A protein and the small-molecule ligand that binds it are described below.
Small molecule (SMILES): CC(=O)N[C@@H]1[C@@H](O)[C@H](O)[C@@H](CO)O[C@H]1O

Binding-site contacts:
Ligand atom C1 contacts residue ASN106 of chain 1.B at 1.5 Å.
Ligand atom C7 contacts residue ASN106 of chain 1.B at 3.3 Å.
Ligand atom N2 contacts residue LEU155 of chain 1.B at 4.5 Å.
Ligand atom C5 contacts residue ASN106 of chain 1.B at 3.7 Å.
Ligand atom O5 contacts residue ASN106 of chain 1.B at 2.4 Å (h-bond).
Ligand atom C8 contacts residue LEU155 of chain 1.B at 4.1 Å (hydrophobic).
Ligand atom O5 contacts residue THR153 of chain 1.B at 3.8 Å.
Ligand atom C8 contacts residue GLY104 of chain 1.B at 3.2 Å.
Ligand atom C3 contacts residue ASN106 of chain 1.B at 3.8 Å.
Ligand atom N2 contacts residue ASN106 of chain 1.B at 3.0 Å (h-bond).
Ligand atom C8 contacts residue GLU105 of chain 1.B at 4.3 Å.
Ligand atom C2 contacts residue ASN106 of chain 1.B at 2.5 Å.
Ligand atom C1 contacts residue THR153 of chain 1.B at 4.3 Å.
Ligand atom C4 contacts residue ASN106 of chain 1.B at 4.2 Å.
Ligand atom O7 contacts residue ASN106 of chain 1.B at 3.5 Å (h-bond).
Ligand atom C8 contacts residue ASN106 of chain 1.B at 4.4 Å.

Sequence of chain 1.B:
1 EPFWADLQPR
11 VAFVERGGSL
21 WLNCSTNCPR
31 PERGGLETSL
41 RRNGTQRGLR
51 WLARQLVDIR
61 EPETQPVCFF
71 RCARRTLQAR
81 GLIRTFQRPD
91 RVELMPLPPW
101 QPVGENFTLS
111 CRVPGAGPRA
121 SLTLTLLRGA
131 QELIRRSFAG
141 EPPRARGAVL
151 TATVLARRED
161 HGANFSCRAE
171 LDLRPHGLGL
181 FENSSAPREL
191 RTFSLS